Sequence of chain 1.B:
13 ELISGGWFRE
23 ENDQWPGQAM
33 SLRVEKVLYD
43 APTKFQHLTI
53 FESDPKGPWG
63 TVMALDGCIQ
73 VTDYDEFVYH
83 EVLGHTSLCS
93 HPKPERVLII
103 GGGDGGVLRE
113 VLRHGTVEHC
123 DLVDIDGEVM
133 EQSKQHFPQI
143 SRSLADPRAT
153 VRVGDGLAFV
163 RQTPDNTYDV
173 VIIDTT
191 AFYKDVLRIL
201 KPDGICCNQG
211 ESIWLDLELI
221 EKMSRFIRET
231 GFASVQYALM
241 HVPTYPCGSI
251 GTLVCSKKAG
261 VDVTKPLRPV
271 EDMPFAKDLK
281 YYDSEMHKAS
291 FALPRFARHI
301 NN

This protein binds this small molecule.
Small molecule (SMILES): COc1ccc(C2=NC[C@@H](C)N2)c(O)c1

Sequence of chain 1.A:
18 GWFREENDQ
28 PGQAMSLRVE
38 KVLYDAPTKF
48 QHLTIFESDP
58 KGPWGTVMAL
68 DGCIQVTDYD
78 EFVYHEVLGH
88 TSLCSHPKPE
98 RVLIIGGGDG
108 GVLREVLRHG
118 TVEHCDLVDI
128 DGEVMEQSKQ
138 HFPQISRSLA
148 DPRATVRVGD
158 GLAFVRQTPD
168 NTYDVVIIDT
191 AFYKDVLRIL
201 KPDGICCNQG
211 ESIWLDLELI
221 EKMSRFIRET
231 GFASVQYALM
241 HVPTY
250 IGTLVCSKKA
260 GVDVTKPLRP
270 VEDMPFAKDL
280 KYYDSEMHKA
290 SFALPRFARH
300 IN

Binding-site contacts:
Ligand atom O10 contacts residue ILE71 of chain 1.B at 3.7 Å.
Ligand atom C15 contacts residue TRP61 of chain 1.B at 3.5 Å (hydrophobic).
Ligand atom C11 contacts residue THR244 of chain 1.B at 4.1 Å.
Ligand atom O14 contacts residue MET32 of chain 1.B at 3.4 Å.
Ligand atom C5 contacts residue GLU22 of chain 1.B at 3.3 Å.
Ligand atom C15 contacts residue LEU34 of chain 1.B at 3.8 Å (hydrophobic).
Ligand atom O10 contacts residue GLU22 of chain 1.B at 2.4 Å (salt-bridge).
Ligand atom N3 contacts residue ILE71 of chain 1.B at 4.2 Å.
Ligand atom N3 contacts residue ASP77 of chain 1.B at 2.8 Å (salt-bridge).
Ligand atom C5 contacts residue PRO246 of chain 1.B at 4.0 Å (hydrophobic).
Ligand atom C7 contacts residue ASP77 of chain 1.B at 3.5 Å.
Ligand atom C6 contacts residue THR74 of chain 1.B at 4.0 Å.
Ligand atom O10 contacts residue PRO246 of chain 1.B at 3.4 Å.
Ligand atom C15 contacts residue MET32 of chain 1.B at 3.7 Å (hydrophobic).
Ligand atom C9 contacts residue ILE71 of chain 1.B at 3.8 Å (hydrophobic).
Ligand atom C2 contacts residue ILE71 of chain 1.B at 3.9 Å (hydrophobic).
Ligand atom C6 contacts residue THR244 of chain 1.B at 3.8 Å.
Ligand atom N3 contacts residue TYR81 of chain 1.B at 4.1 Å.
Ligand atom C7 contacts residue TYR81 of chain 1.B at 3.6 Å (hydrophobic).
Ligand atom C9 contacts residue MET32 of chain 1.B at 4.1 Å (hydrophobic).
Ligand atom C1 contacts residue ILE71 of chain 1.B at 3.8 Å (hydrophobic).
Ligand atom C5 contacts residue ILE71 of chain 1.B at 4.0 Å (hydrophobic).
Ligand atom C1 contacts residue ASP77 of chain 1.B at 3.9 Å.
Ligand atom C1 contacts residue THR244 of chain 1.B at 3.8 Å.
Ligand atom N4 contacts residue TYR245 of chain 1.B at 3.9 Å.
Ligand atom C13 contacts residue THR244 of chain 1.B at 4.2 Å.
Ligand atom C8 contacts residue ILE71 of chain 1.B at 3.2 Å (hydrophobic).
Ligand atom C2 contacts residue THR244 of chain 1.B at 3.6 Å.
Ligand atom C5 contacts residue THR244 of chain 1.B at 4.2 Å.
Ligand atom C12 contacts residue TYR245 of chain 1.B at 3.5 Å (hydrophobic).
Ligand atom C11 contacts residue TRP61 of chain 1.B at 3.5 Å (hydrophobic).
Ligand atom C6 contacts residue ASP77 of chain 1.B at 3.9 Å.
Ligand atom C6 contacts residue TRP61 of chain 1.B at 3.6 Å (hydrophobic).
Ligand atom N3 contacts residue THR244 of chain 1.B at 4.1 Å.
Ligand atom C12 contacts residue ILE71 of chain 1.B at 3.7 Å (hydrophobic).
Ligand atom O14 contacts residue LEU34 of chain 1.B at 3.9 Å.
Ligand atom N4 contacts residue ILE71 of chain 1.B at 3.6 Å (h-bond).
Ligand atom C9 contacts residue GLU22 of chain 1.B at 3.2 Å.
Ligand atom C15 contacts residue GLN30 of chain 1.A at 3.4 Å.
Ligand atom C9 contacts residue PRO246 of chain 1.B at 4.2 Å (hydrophobic).